The protein below binds the small molecule below.
Small molecule (SMILES): O=C(C[C@@]1(C(=O)Nc2cncc3ccccc23)CCOc2ccc(Cl)cc21)N1CCN(CCCO)CC1

Binding-site contacts:
Ligand atom C13 contacts residue ARG188 of chain 1.A at 3.7 Å.
Ligand atom N3 contacts residue HIS163 of chain 1.A at 2.7 Å (h-bond).
Ligand atom C1 contacts residue THR45 of chain 1.A at 3.4 Å.
Ligand atom CL contacts residue HIS164 of chain 1.A at 3.7 Å.
Ligand atom C15 contacts residue MET49 of chain 1.A at 3.7 Å (hydrophobic).
Ligand atom CL contacts residue HIS41 of chain 1.A at 3.6 Å.
Ligand atom C14 contacts residue MET165 of chain 1.A at 3.4 Å (hydrophobic).
Ligand atom C13 contacts residue DMS1 of chain 1.E at 3.4 Å.
Ligand atom C3 contacts residue SER46 of chain 1.A at 3.6 Å.
Ligand atom C12 contacts residue DMS1 of chain 1.E at 3.6 Å.
Ligand atom C12 contacts residue GLN189 of chain 1.A at 3.6 Å.
Ligand atom C10 contacts residue GLN189 of chain 1.A at 3.6 Å.
Ligand atom C14 contacts residue ARG188 of chain 1.A at 3.5 Å.
Ligand atom C23 contacts residue GLU166 of chain 1.A at 3.5 Å.
Ligand atom C23 contacts residue PHE140 of chain 1.A at 3.7 Å (hydrophobic).
Ligand atom O3 contacts residue GLU166 of chain 1.A at 2.9 Å (salt-bridge).
Ligand atom C1 contacts residue THR25 of chain 1.A at 3.6 Å.
Ligand atom O2 contacts residue DMS1 of chain 1.E at 3.3 Å (h-bond).
Ligand atom O3 contacts residue MET165 of chain 1.A at 3.3 Å.
Ligand atom C5 contacts residue HIS41 of chain 1.A at 3.5 Å.
Ligand atom C20 contacts residue HIS163 of chain 1.A at 3.2 Å.
Ligand atom CL contacts residue ASP187 of chain 1.A at 3.3 Å.
Ligand atom C2 contacts residue THR25 of chain 1.A at 3.4 Å.
Ligand atom C11 contacts residue GLN189 of chain 1.A at 3.5 Å.
Ligand atom C21 contacts residue LEU141 of chain 1.A at 3.6 Å (hydrophobic).
Ligand atom O contacts residue SER46 of chain 1.A at 2.7 Å (h-bond).
Ligand atom C14 contacts residue MET49 of chain 1.A at 3.6 Å (hydrophobic).
Ligand atom C1 contacts residue SER46 of chain 1.A at 3.4 Å.
Ligand atom O1 contacts residue ASN142 of chain 1.A at 2.9 Å (h-bond).
Ligand atom C15 contacts residue MET165 of chain 1.A at 3.3 Å (hydrophobic).
Ligand atom C21 contacts residue PHE140 of chain 1.A at 3.4 Å (hydrophobic).
Ligand atom C26 contacts residue ASN142 of chain 1.A at 3.4 Å.
Ligand atom C13 contacts residue GLN189 of chain 1.A at 3.5 Å.
Ligand atom C16 contacts residue MET165 of chain 1.A at 3.4 Å (hydrophobic).
Ligand atom C21 contacts residue GLU166 of chain 1.A at 3.5 Å.
Ligand atom CL contacts residue MET165 of chain 1.A at 3.6 Å.
Ligand atom N3 contacts residue SER144 of chain 1.A at 3.7 Å.
Ligand atom C3 contacts residue GLN189 of chain 1.A at 3.7 Å.
Ligand atom O2 contacts residue GLN189 of chain 1.A at 3.3 Å.
Ligand atom C16 contacts residue HIS164 of chain 1.A at 3.4 Å.

Sequence of chain 1.B:
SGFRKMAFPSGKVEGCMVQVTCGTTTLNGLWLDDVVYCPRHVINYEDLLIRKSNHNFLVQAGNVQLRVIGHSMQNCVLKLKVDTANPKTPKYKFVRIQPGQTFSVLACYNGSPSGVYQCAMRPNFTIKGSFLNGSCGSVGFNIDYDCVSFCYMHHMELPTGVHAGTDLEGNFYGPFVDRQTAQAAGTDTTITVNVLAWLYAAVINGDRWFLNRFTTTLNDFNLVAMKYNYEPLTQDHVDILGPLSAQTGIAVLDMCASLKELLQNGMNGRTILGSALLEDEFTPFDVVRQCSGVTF

Sequence of chain 1.A:
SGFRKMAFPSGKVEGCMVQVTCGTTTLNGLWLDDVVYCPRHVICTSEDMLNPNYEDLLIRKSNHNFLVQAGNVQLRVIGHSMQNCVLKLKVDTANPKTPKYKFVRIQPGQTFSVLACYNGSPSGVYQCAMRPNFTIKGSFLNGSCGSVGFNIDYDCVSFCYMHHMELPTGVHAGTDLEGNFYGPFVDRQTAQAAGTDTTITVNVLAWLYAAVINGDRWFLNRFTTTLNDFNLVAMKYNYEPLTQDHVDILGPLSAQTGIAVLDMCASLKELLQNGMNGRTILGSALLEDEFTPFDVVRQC